The protein below binds the small molecule below.
Small molecule (SMILES): CC(=O)N[C@H]1[C@H](O[C@H]2[C@H](O)[C@@H](NC(C)=O)CO[C@@H]2CO)O[C@H](CO)[C@@H](O)[C@@H]1O

Sequence of chain 1.A:
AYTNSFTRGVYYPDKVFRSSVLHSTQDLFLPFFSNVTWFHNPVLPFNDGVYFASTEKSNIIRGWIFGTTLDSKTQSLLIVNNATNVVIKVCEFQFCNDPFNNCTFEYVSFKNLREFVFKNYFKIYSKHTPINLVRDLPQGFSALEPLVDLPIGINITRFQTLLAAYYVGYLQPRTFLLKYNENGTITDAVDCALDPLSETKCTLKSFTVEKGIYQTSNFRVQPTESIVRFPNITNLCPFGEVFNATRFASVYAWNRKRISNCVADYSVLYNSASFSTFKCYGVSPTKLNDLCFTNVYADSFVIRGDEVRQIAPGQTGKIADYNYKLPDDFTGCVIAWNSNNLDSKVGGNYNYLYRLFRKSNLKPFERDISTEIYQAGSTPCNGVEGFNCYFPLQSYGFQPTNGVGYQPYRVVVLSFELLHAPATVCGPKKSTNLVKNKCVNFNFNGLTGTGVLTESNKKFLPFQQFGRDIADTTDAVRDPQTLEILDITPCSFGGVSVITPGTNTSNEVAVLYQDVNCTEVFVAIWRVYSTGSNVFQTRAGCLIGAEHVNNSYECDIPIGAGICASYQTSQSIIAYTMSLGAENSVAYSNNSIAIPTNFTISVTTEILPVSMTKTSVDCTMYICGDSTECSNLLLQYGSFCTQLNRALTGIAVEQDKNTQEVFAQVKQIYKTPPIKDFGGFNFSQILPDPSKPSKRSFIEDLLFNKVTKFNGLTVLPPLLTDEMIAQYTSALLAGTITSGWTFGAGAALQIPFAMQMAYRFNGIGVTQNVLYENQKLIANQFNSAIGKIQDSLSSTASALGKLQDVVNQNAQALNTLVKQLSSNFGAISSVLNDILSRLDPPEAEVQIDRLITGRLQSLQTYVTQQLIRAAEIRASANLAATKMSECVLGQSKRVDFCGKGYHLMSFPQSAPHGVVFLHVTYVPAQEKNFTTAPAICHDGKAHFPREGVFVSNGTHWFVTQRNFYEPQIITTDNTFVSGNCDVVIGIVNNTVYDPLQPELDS

Binding-site contacts:
Ligand atom C1 contacts residue ASN1098 of chain 1.A at 1.4 Å.
Ligand atom C1 contacts residue THR1100 of chain 1.A at 3.7 Å.
Ligand atom C4 contacts residue HIS1101 of chain 1.A at 4.1 Å.
Ligand atom C2 contacts residue ASN1098 of chain 1.A at 2.4 Å.
Ligand atom C5 contacts residue HIS1101 of chain 1.A at 3.9 Å.
Ligand atom O5 contacts residue PHE1103 of chain 1.A at 4.0 Å.
Ligand atom C6 contacts residue PHE1103 of chain 1.A at 3.8 Å (hydrophobic).
Ligand atom C7 contacts residue THR1100 of chain 1.A at 4.1 Å.
Ligand atom O7 contacts residue ASN1098 of chain 1.A at 3.1 Å (h-bond).
Ligand atom C4 contacts residue ASN1098 of chain 1.A at 4.2 Å.
Ligand atom C5 contacts residue PHE1103 of chain 1.A at 4.0 Å (hydrophobic).
Ligand atom C8 contacts residue ASN1098 of chain 1.A at 4.0 Å.
Ligand atom O7 contacts residue HIS1101 of chain 1.A at 4.3 Å.
Ligand atom C3 contacts residue HIS1101 of chain 1.A at 3.8 Å.
Ligand atom C8 contacts residue THR1100 of chain 1.A at 3.8 Å.
Ligand atom C5 contacts residue ASN1098 of chain 1.A at 3.7 Å.
Ligand atom N2 contacts residue THR1100 of chain 1.A at 3.1 Å (h-bond).
Ligand atom C7 contacts residue ASN1098 of chain 1.A at 3.2 Å.
Ligand atom C1 contacts residue HIS1101 of chain 1.A at 4.4 Å.
Ligand atom C3 contacts residue THR1100 of chain 1.A at 3.5 Å.
Ligand atom C2 contacts residue THR1100 of chain 1.A at 3.6 Å.
Ligand atom O5 contacts residue ASN1098 of chain 1.A at 2.4 Å (h-bond).
Ligand atom O3 contacts residue HIS1101 of chain 1.A at 4.4 Å.
Ligand atom O3 contacts residue THR1100 of chain 1.A at 4.2 Å.
Ligand atom C7 contacts residue HIS1101 of chain 1.A at 4.4 Å.
Ligand atom O4 contacts residue HIS1101 of chain 1.A at 3.8 Å.
Ligand atom N2 contacts residue ASN1098 of chain 1.A at 2.9 Å (h-bond).
Ligand atom C3 contacts residue ASN1098 of chain 1.A at 3.8 Å.